Binding-site contacts:
Ligand atom N28 contacts residue PHE957 of chain 1.B at 3.8 Å.
Ligand atom F16 contacts residue TYR905 of chain 1.B at 3.3 Å.
Ligand atom C20 contacts residue LEU953 of chain 1.B at 3.9 Å (hydrophobic).
Ligand atom O01 contacts residue PHE957 of chain 1.B at 3.8 Å.
Ligand atom O36 contacts residue THR988 of chain 1.A at 3.8 Å.
Ligand atom C02 contacts residue PHE957 of chain 1.B at 3.7 Å (hydrophobic).
Ligand atom C20 contacts residue PHE957 of chain 1.B at 3.7 Å (hydrophobic).
Ligand atom C10 contacts residue CYS906 of chain 1.B at 3.5 Å (hydrophobic).
Ligand atom C14 contacts residue TYR905 of chain 1.B at 3.8 Å (hydrophobic).
Ligand atom C24 contacts residue LEU953 of chain 1.B at 3.9 Å (hydrophobic).
Ligand atom N31 contacts residue PHE957 of chain 1.B at 3.8 Å.
Ligand atom C04 contacts residue PHE957 of chain 1.B at 3.7 Å (hydrophobic).
Ligand atom C34 contacts residue GLN954 of chain 1.B at 3.4 Å.
Ligand atom C10 contacts residue LEU902 of chain 1.B at 3.9 Å (hydrophobic).
Ligand atom C11 contacts residue TYR905 of chain 1.B at 3.5 Å (hydrophobic).
Ligand atom CL1 contacts residue PHE950 of chain 1.B at 3.9 Å.
Ligand atom F15 contacts residue TYR905 of chain 1.B at 3.3 Å.
Ligand atom F16 contacts residue LEU902 of chain 1.B at 4.0 Å.
Ligand atom C33 contacts residue THR984 of chain 1.A at 3.7 Å.
Ligand atom C34 contacts residue PHE980 of chain 1.A at 3.8 Å (hydrophobic).
Ligand atom C30 contacts residue PHE957 of chain 1.B at 3.9 Å (hydrophobic).
Ligand atom C12 contacts residue TYR905 of chain 1.B at 3.9 Å (hydrophobic).
Ligand atom C29 contacts residue THR988 of chain 1.A at 3.6 Å.
Ligand atom C09 contacts residue CYS906 of chain 1.B at 3.5 Å (hydrophobic).
Ligand atom C34 contacts residue TRP958 of chain 1.B at 4.0 Å (hydrophobic).
Ligand atom O35 contacts residue ALA983 of chain 1.A at 3.2 Å.
Ligand atom C10 contacts residue TYR905 of chain 1.B at 3.5 Å (hydrophobic).
Ligand atom O01 contacts residue GLN954 of chain 1.B at 3.8 Å.
Ligand atom C06 contacts residue PHE957 of chain 1.B at 3.9 Å (hydrophobic).
Ligand atom F15 contacts residue PHE957 of chain 1.B at 3.6 Å.
Ligand atom C27 contacts residue LEU953 of chain 1.B at 3.8 Å (hydrophobic).
Ligand atom N19 contacts residue PHE957 of chain 1.B at 3.6 Å.
Ligand atom O35 contacts residue TRP958 of chain 1.B at 3.9 Å.
Ligand atom C18 contacts residue PHE957 of chain 1.B at 3.9 Å (hydrophobic).
Ligand atom N05 contacts residue PHE957 of chain 1.B at 3.9 Å.
Ligand atom O36 contacts residue THR984 of chain 1.A at 3.4 Å (h-bond).
Ligand atom C03 contacts residue PHE957 of chain 1.B at 3.6 Å (hydrophobic).
Ligand atom C26 contacts residue LEU953 of chain 1.B at 4.0 Å (hydrophobic).
Ligand atom O36 contacts residue GLY987 of chain 1.A at 3.6 Å.
Ligand atom C26 contacts residue PHE950 of chain 1.B at 4.0 Å (hydrophobic).

Sequence of chain 1.A:
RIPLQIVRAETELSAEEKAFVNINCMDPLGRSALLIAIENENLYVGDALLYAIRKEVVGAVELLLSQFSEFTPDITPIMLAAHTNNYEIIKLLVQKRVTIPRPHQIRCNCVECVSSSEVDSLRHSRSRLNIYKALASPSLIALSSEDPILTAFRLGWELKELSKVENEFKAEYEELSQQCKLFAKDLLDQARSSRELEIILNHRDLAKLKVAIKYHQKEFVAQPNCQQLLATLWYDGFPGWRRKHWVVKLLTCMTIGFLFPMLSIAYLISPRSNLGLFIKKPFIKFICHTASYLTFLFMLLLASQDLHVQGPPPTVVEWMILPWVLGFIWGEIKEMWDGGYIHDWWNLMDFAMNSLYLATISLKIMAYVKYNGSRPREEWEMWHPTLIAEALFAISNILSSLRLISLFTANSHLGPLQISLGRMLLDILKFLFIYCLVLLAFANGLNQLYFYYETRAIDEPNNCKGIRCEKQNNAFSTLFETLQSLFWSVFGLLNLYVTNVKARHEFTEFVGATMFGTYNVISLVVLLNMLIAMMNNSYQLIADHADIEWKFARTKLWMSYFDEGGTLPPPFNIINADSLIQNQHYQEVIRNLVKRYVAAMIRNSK

Sequence of chain 1.B:
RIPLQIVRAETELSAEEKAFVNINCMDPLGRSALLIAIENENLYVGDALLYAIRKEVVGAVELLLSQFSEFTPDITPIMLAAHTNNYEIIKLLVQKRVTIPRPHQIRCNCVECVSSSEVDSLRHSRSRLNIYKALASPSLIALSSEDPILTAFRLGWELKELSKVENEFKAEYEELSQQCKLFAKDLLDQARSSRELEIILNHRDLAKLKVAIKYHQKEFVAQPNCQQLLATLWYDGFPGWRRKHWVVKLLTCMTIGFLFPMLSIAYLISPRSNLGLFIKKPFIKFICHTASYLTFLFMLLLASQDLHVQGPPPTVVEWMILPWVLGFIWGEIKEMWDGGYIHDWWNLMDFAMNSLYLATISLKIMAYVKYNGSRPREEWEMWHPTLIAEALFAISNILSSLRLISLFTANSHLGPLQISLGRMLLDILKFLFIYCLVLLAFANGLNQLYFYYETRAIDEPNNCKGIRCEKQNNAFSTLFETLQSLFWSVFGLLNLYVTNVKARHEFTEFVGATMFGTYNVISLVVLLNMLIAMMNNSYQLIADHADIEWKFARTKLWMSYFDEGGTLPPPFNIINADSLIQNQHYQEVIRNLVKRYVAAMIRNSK

The protein below binds the small molecule below.
Small molecule (SMILES): Cn1c(=O)n(CCCO)c(=O)c2c1nc(Oc1cccc(OC(F)(F)F)c1)n2Cc1ccc(Cl)cc1